Binding-site contacts:
Ligand atom C3 contacts residue ASN222 of chain 1.E at 3.8 Å.
Ligand atom C1 contacts residue ASN222 of chain 1.E at 1.5 Å.
Ligand atom C5 contacts residue ASN222 of chain 1.E at 3.7 Å.
Ligand atom C7 contacts residue ASN222 of chain 1.E at 4.3 Å.
Ligand atom C4 contacts residue ASN222 of chain 1.E at 4.2 Å.
Ligand atom N2 contacts residue ASN222 of chain 1.E at 3.0 Å (h-bond).
Ligand atom O5 contacts residue ASN222 of chain 1.E at 2.4 Å (h-bond).
Ligand atom C2 contacts residue ASN222 of chain 1.E at 2.5 Å.

A protein and the small-molecule ligand that binds it are described below.
Small molecule (SMILES): CC(=O)N[C@@H]1[C@@H](O)[C@H](O)[C@@H](CO)O[C@H]1O

Sequence of chain 1.E:
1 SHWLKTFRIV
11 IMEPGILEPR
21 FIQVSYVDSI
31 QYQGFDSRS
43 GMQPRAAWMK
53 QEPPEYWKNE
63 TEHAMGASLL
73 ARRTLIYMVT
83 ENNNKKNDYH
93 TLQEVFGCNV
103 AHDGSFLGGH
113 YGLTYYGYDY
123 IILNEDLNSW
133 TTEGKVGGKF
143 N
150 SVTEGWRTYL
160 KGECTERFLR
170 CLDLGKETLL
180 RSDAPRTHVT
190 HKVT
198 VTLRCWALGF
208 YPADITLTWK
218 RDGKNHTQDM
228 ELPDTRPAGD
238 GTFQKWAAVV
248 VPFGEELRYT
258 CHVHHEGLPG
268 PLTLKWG